Sequence of chain 1.A:
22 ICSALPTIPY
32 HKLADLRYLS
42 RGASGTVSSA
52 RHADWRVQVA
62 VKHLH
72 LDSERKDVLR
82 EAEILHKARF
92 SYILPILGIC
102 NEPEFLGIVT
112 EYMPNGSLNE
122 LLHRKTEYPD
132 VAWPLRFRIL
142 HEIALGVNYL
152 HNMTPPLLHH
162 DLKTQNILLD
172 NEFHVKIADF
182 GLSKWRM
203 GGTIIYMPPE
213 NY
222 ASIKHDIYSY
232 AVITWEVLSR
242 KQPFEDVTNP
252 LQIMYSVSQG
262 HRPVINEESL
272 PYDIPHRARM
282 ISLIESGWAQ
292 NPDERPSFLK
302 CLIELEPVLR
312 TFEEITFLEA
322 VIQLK

Binding-site contacts:
Ligand atom O3G contacts residue GLY46 of chain 1.A at 3.1 Å (h-bond).
Ligand atom O2' contacts residue GLU121 of chain 1.A at 3.7 Å.
Ligand atom O1B contacts residue ASP180 of chain 1.A at 3.0 Å (salt-bridge).
Ligand atom O2B contacts residue MG1 of chain 1.D at 2.2 Å.
Ligand atom O1B contacts residue MG1 of chain 1.D at 3.4 Å.
Ligand atom PB contacts residue MG1 of chain 1.D at 3.2 Å.
Ligand atom O4' contacts residue SER41 of chain 1.A at 3.9 Å.
Ligand atom PA contacts residue MG1 of chain 1.D at 3.3 Å.
Ligand atom PG contacts residue ALA44 of chain 1.A at 3.7 Å.
Ligand atom N3 contacts residue LEU40 of chain 1.A at 3.7 Å.
Ligand atom N1 contacts residue MET114 of chain 1.A at 2.9 Å (h-bond).
Ligand atom O1G contacts residue ALA44 of chain 1.A at 2.7 Å (h-bond).
Ligand atom N6 contacts residue THR111 of chain 1.A at 3.6 Å (h-bond).
Ligand atom C6 contacts residue ALA61 of chain 1.A at 3.7 Å (hydrophobic).
Ligand atom N6 contacts residue GLU112 of chain 1.A at 2.7 Å (salt-bridge).
Ligand atom N6 contacts residue MET114 of chain 1.A at 3.5 Å (h-bond).
Ligand atom O3A contacts residue LYS63 of chain 1.A at 3.2 Å.
Ligand atom N1 contacts residue TYR113 of chain 1.A at 3.6 Å.
Ligand atom PB contacts residue LYS63 of chain 1.A at 3.8 Å.
Ligand atom O2A contacts residue LYS63 of chain 1.A at 3.8 Å.
Ligand atom PB contacts residue ASP180 of chain 1.A at 3.8 Å.
Ligand atom O2B contacts residue ASP180 of chain 1.A at 3.5 Å (salt-bridge).
Ligand atom C3' contacts residue GLN166 of chain 1.A at 3.7 Å.
Ligand atom O3G contacts residue ALA44 of chain 1.A at 3.6 Å.
Ligand atom C5' contacts residue MG1 of chain 1.D at 3.8 Å.
Ligand atom C2 contacts residue MET114 of chain 1.A at 3.2 Å (hydrophobic).
Ligand atom N6 contacts residue ALA61 of chain 1.A at 3.4 Å.
Ligand atom O1A contacts residue ASN167 of chain 1.A at 3.0 Å (h-bond).
Ligand atom O3G contacts residue SER45 of chain 1.A at 3.6 Å.
Ligand atom O3A contacts residue MG1 of chain 1.D at 3.6 Å.
Ligand atom O4' contacts residue VAL48 of chain 1.A at 3.9 Å.
Ligand atom C5 contacts residue LEU169 of chain 1.A at 3.7 Å (hydrophobic).
Ligand atom C2' contacts residue LEU169 of chain 1.A at 3.8 Å (hydrophobic).
Ligand atom N7 contacts residue LEU169 of chain 1.A at 3.7 Å.
Ligand atom C6 contacts residue MET114 of chain 1.A at 3.6 Å (hydrophobic).
Ligand atom O3' contacts residue GLN166 of chain 1.A at 3.2 Å (h-bond).
Ligand atom O1A contacts residue ASP180 of chain 1.A at 3.2 Å.
Ligand atom C2 contacts residue TYR113 of chain 1.A at 3.8 Å (hydrophobic).
Ligand atom O1B contacts residue LYS63 of chain 1.A at 3.3 Å (salt-bridge).
Ligand atom O1A contacts residue MG1 of chain 1.D at 2.2 Å.

This small molecule binds to this protein.
Small molecule (SMILES): Nc1ncnc2c1ncn2[C@@H]1O[C@H](CO[P](=O)(O)O[P](=O)(O)CP(=O)(O)O)[C@@H](O)[C@H]1O